Binding-site contacts:
Ligand atom N22 contacts residue THR237 of chain 1.B at 3.9 Å.
Ligand atom C15 contacts residue ASP229 of chain 1.B at 4.0 Å.
Ligand atom C24 contacts residue VAL414 of chain 1.B at 4.3 Å (hydrophobic).
Ligand atom O3 contacts residue SER135 of chain 1.B at 3.2 Å (h-bond).
Ligand atom C24 contacts residue SER298 of chain 1.B at 3.2 Å.
Ligand atom C23 contacts residue SER298 of chain 1.B at 3.8 Å.
Ligand atom C1 contacts residue GLU236 of chain 1.B at 3.4 Å.
Ligand atom C7 contacts residue ASP229 of chain 1.B at 4.0 Å.
Ligand atom C16 contacts residue HEM1 of chain 1.E at 4.1 Å.
Ligand atom C5 contacts residue GLY232 of chain 1.B at 4.0 Å.
Ligand atom C11 contacts residue GLU236 of chain 1.B at 4.1 Å.
Ligand atom C23 contacts residue THR237 of chain 1.B at 3.4 Å.
Ligand atom C25 contacts residue SER298 of chain 1.B at 3.8 Å.
Ligand atom C9 contacts residue ALA233 of chain 1.B at 3.7 Å (hydrophobic).
Ligand atom C16 contacts residue ALA46 of chain 1.B at 3.8 Å (hydrophobic).
Ligand atom C14 contacts residue ALA233 of chain 1.B at 4.0 Å (hydrophobic).
Ligand atom C6 contacts residue LEU38 of chain 1.B at 4.2 Å (hydrophobic).
Ligand atom C3 contacts residue GLY232 of chain 1.B at 4.0 Å.
Ligand atom C15 contacts residue ALA233 of chain 1.B at 4.3 Å (hydrophobic).
Ligand atom C16 contacts residue ALA233 of chain 1.B at 4.0 Å (hydrophobic).
Ligand atom C6 contacts residue GLY228 of chain 1.B at 4.2 Å.
Ligand atom O3 contacts residue TYR134 of chain 1.B at 3.6 Å.
Ligand atom C2 contacts residue GLU236 of chain 1.B at 3.5 Å.
Ligand atom C12 contacts residue ALA233 of chain 1.B at 4.1 Å (hydrophobic).
Ligand atom C9 contacts residue GLY232 of chain 1.B at 3.9 Å.
Ligand atom C20 contacts residue HEM1 of chain 1.E at 4.3 Å.
Ligand atom C25 contacts residue THR237 of chain 1.B at 4.0 Å.
Ligand atom C23 contacts residue HEM1 of chain 1.E at 3.1 Å.
Ligand atom C14 contacts residue ASP229 of chain 1.B at 4.2 Å.
Ligand atom C15 contacts residue ALA46 of chain 1.B at 3.8 Å (hydrophobic).
Ligand atom C1 contacts residue GLY232 of chain 1.B at 4.1 Å.
Ligand atom C24 contacts residue THR237 of chain 1.B at 3.5 Å.
Ligand atom C19 contacts residue LEU38 of chain 1.B at 4.2 Å (hydrophobic).
Ligand atom C6 contacts residue GLY232 of chain 1.B at 4.2 Å.
Ligand atom C2 contacts residue SER135 of chain 1.B at 4.0 Å.
Ligand atom C3 contacts residue SER135 of chain 1.B at 4.1 Å.
Ligand atom C8 contacts residue ALA233 of chain 1.B at 4.2 Å (hydrophobic).
Ligand atom C21 contacts residue HEM1 of chain 1.E at 2.9 Å.
Ligand atom N22 contacts residue HEM1 of chain 1.E at 2.2 Å.
Ligand atom C24 contacts residue VAL297 of chain 1.B at 4.0 Å (hydrophobic).

Sequence of chain 1.B:
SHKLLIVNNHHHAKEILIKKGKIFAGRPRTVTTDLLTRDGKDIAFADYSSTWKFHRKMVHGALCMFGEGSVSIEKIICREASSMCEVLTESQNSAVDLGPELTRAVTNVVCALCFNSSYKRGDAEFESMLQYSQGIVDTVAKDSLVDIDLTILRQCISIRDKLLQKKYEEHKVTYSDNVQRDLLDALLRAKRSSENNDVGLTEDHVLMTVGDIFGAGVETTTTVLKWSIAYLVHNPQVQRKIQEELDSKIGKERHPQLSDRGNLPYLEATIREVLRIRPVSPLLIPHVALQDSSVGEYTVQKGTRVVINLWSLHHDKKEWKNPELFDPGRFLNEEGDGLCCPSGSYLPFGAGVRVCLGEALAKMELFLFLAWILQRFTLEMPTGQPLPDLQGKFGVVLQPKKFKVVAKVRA

The small molecule below binds the protein below.
Small molecule (SMILES): C[C@]12CC[C@H](O)CC1=CC[C@@H]1[C@@H]2CC[C@]2(C)C(c3cccnc3)=CC[C@@H]12